Binding-site contacts:
Ligand atom C15 contacts residue ASP154 of chain 1.A at 3.5 Å.
Ligand atom C02 contacts residue PHE222 of chain 1.A at 3.3 Å (hydrophobic).
Ligand atom O01 contacts residue PHE222 of chain 1.A at 3.2 Å.
Ligand atom C04 contacts residue PHE222 of chain 1.A at 3.3 Å (hydrophobic).
Ligand atom C21 contacts residue TRP212 of chain 1.A at 3.7 Å (hydrophobic).
Ligand atom C30 contacts residue GLN77 of chain 1.A at 3.6 Å.
Ligand atom N08 contacts residue MN1 of chain 1.C at 3.1 Å.
Ligand atom N06 contacts residue HIS313 of chain 1.A at 3.5 Å (h-bond).
Ligand atom N09 contacts residue HIS225 of chain 1.A at 3.4 Å (h-bond).
Ligand atom N09 contacts residue MN1 of chain 1.C at 2.8 Å.
Ligand atom C34 contacts residue CYS223 of chain 1.A at 3.5 Å (hydrophobic).
Ligand atom C10 contacts residue GLU227 of chain 1.A at 3.5 Å.
Ligand atom C07 contacts residue MN1 of chain 1.C at 3.1 Å.
Ligand atom C05 contacts residue MN1 of chain 1.C at 3.1 Å.
Ligand atom C10 contacts residue DMS1 of chain 1.F at 3.3 Å.
Ligand atom C05 contacts residue HIS313 of chain 1.A at 3.6 Å.
Ligand atom C04 contacts residue TRP245 of chain 1.A at 3.7 Å (hydrophobic).
Ligand atom C35 contacts residue HIS225 of chain 1.A at 3.3 Å.
Ligand atom C32 contacts residue ALA153 of chain 1.A at 3.7 Å (hydrophobic).
Ligand atom C07 contacts residue HIS225 of chain 1.A at 3.6 Å.
Ligand atom C29 contacts residue GLN77 of chain 1.A at 3.2 Å.
Ligand atom N06 contacts residue MN1 of chain 1.C at 2.3 Å.
Ligand atom C23 contacts residue HIS225 of chain 1.A at 3.5 Å.
Ligand atom O01 contacts residue TYR151 of chain 1.A at 2.5 Å (h-bond).
Ligand atom N09 contacts residue DMS1 of chain 1.F at 3.0 Å (h-bond).
Ligand atom N08 contacts residue HIS225 of chain 1.A at 3.2 Å (h-bond).
Ligand atom N17 contacts residue ASP154 of chain 1.A at 3.4 Å (salt-bridge).
Ligand atom N06 contacts residue HIS225 of chain 1.A at 3.2 Å (h-bond).
Ligand atom O01 contacts residue TYR214 of chain 1.A at 3.5 Å.
Ligand atom C22 contacts residue TRP212 of chain 1.A at 3.6 Å (hydrophobic).
Ligand atom C10 contacts residue MN1 of chain 1.C at 3.7 Å.
Ligand atom C31 contacts residue ALA153 of chain 1.A at 3.2 Å (hydrophobic).
Ligand atom C03 contacts residue PHE222 of chain 1.A at 3.6 Å (hydrophobic).
Ligand atom O37 contacts residue TYR151 of chain 1.A at 3.2 Å (h-bond).
Ligand atom C05 contacts residue TRP245 of chain 1.A at 3.5 Å (hydrophobic).
Ligand atom C33 contacts residue PHE222 of chain 1.A at 3.4 Å (hydrophobic).
Ligand atom C05 contacts residue PHE222 of chain 1.A at 3.5 Å (hydrophobic).
Ligand atom C02 contacts residue TYR151 of chain 1.A at 3.2 Å (hydrophobic).
Ligand atom O37 contacts residue LYS243 of chain 1.A at 2.8 Å (salt-bridge).
Ligand atom C34 contacts residue PHE222 of chain 1.A at 3.4 Å (hydrophobic).

The small molecule below binds the protein below.
Small molecule (SMILES): C[C@H](OCCN1CCCCC1)c1cnn(-c2cc(C(=O)O)ccn2)c1-c1cccc(-c2ccccc2)c1

Sequence of chain 1.A:
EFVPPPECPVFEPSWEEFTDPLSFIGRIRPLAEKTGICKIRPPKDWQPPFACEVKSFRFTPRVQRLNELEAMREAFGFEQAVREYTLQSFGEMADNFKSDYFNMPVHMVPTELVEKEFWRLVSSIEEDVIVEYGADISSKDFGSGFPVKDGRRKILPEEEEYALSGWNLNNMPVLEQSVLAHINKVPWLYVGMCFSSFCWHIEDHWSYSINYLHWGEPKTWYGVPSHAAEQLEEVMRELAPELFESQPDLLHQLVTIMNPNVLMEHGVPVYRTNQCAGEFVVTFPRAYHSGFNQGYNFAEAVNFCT